Binding-site contacts:
Ligand atom O5 contacts residue ASN315 of chain 1.B at 2.4 Å (h-bond).
Ligand atom C7 contacts residue ASN315 of chain 1.B at 3.3 Å.
Ligand atom C8 contacts residue ASN315 of chain 1.B at 3.5 Å.
Ligand atom O5 contacts residue THR313 of chain 1.B at 4.3 Å.
Ligand atom C3 contacts residue ASN315 of chain 1.B at 3.8 Å.
Ligand atom C6 contacts residue ASN315 of chain 1.B at 4.5 Å.
Ligand atom C5 contacts residue ASN315 of chain 1.B at 3.7 Å.
Ligand atom C2 contacts residue ASN315 of chain 1.B at 2.5 Å.
Ligand atom C1 contacts residue ASN315 of chain 1.B at 1.4 Å.
Ligand atom O7 contacts residue ASN315 of chain 1.B at 4.2 Å.
Ligand atom C1 contacts residue VAL314 of chain 1.B at 4.4 Å (hydrophobic).
Ligand atom C6 contacts residue THR313 of chain 1.B at 4.5 Å.
Ligand atom C4 contacts residue ASN315 of chain 1.B at 4.3 Å.
Ligand atom C8 contacts residue ILE281 of chain 1.B at 4.5 Å (hydrophobic).
Ligand atom O5 contacts residue VAL314 of chain 1.B at 3.8 Å.
Ligand atom N2 contacts residue ASN315 of chain 1.B at 2.8 Å (h-bond).

Sequence of chain 1.B:
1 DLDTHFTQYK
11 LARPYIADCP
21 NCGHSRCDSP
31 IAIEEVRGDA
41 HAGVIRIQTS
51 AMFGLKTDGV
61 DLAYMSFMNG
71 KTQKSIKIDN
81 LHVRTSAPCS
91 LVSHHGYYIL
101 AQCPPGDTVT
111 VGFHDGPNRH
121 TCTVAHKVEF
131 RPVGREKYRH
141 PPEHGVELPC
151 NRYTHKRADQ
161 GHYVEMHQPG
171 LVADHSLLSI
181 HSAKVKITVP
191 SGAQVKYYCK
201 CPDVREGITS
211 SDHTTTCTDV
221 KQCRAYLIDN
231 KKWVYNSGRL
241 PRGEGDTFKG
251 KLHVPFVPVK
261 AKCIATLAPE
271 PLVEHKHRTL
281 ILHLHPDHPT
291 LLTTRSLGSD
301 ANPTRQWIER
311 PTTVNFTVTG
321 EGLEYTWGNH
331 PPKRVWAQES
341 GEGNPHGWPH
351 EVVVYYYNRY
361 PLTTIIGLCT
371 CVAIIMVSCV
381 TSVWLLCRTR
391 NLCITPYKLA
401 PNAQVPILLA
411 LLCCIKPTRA

A small-molecule ligand and the protein it binds are described below.
Small molecule (SMILES): CC(=O)N[C@@H]1[C@@H](O)[C@H](O)[C@@H](CO)O[C@H]1O